Sequence of chain 1.B:
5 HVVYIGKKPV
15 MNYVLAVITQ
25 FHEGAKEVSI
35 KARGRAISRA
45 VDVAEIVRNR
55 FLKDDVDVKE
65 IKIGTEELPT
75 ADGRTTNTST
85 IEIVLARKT

This small molecule binds to this protein.
Small molecule (SMILES): NC(=[NH2+])NCCC[C@H](N)C(=O)O

Sequence of chain 1.A:
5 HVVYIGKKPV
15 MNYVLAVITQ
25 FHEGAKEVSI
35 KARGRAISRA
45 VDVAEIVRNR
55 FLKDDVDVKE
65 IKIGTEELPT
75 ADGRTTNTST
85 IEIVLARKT

Binding-site contacts:
Ligand atom N contacts residue ASN81 of chain 1.A at 2.8 Å (h-bond).
Ligand atom CZ contacts residue THR82 of chain 1.A at 4.4 Å.
Ligand atom NE contacts residue THR69 of chain 1.A at 4.3 Å.
Ligand atom N contacts residue THR82 of chain 1.A at 3.9 Å.
Ligand atom NH2 contacts residue SER83 of chain 1.A at 3.9 Å.
Ligand atom NE contacts residue ASN81 of chain 1.A at 3.8 Å.
Ligand atom CD contacts residue ILE50 of chain 1.B at 3.7 Å (hydrophobic).
Ligand atom NH2 contacts residue ASN81 of chain 1.A at 4.4 Å.
Ligand atom CG contacts residue ASN81 of chain 1.A at 2.9 Å.
Ligand atom CZ contacts residue GLU49 of chain 1.B at 4.0 Å.
Ligand atom C contacts residue ASN81 of chain 1.A at 4.3 Å.
Ligand atom CZ contacts residue ASN81 of chain 1.A at 4.2 Å.
Ligand atom NH1 contacts residue THR69 of chain 1.A at 4.4 Å.
Ligand atom CZ contacts residue SER83 of chain 1.A at 3.6 Å.
Ligand atom O contacts residue VAL14 of chain 1.B at 4.0 Å.
Ligand atom CB contacts residue ASP46 of chain 1.B at 3.4 Å.
Ligand atom NH1 contacts residue ASP46 of chain 1.B at 3.5 Å (salt-bridge).
Ligand atom NH1 contacts residue GLU49 of chain 1.B at 4.5 Å.
Ligand atom NH1 contacts residue THR82 of chain 1.A at 3.7 Å.
Ligand atom CA contacts residue ASP46 of chain 1.B at 3.9 Å.
Ligand atom CB contacts residue SER83 of chain 1.A at 4.4 Å.
Ligand atom CZ contacts residue ASP46 of chain 1.B at 4.4 Å.
Ligand atom CB contacts residue ASN81 of chain 1.A at 3.6 Å.
Ligand atom NH2 contacts residue THR69 of chain 1.A at 2.4 Å (h-bond).
Ligand atom CA contacts residue ASN81 of chain 1.A at 3.7 Å.
Ligand atom NE contacts residue ILE50 of chain 1.B at 3.7 Å.
Ligand atom NH2 contacts residue GLU49 of chain 1.B at 3.3 Å.
Ligand atom NH1 contacts residue SER83 of chain 1.A at 2.6 Å (h-bond).
Ligand atom OXT contacts residue ASN81 of chain 1.A at 3.8 Å.
Ligand atom CD contacts residue ASN81 of chain 1.A at 4.2 Å.
Ligand atom NH1 contacts residue ASN81 of chain 1.A at 4.5 Å.
Ligand atom CZ contacts residue THR69 of chain 1.A at 3.7 Å.
Ligand atom O contacts residue ASP46 of chain 1.B at 4.3 Å.
Ligand atom CG contacts residue THR82 of chain 1.A at 4.3 Å.